Sequence of chain 2.B:
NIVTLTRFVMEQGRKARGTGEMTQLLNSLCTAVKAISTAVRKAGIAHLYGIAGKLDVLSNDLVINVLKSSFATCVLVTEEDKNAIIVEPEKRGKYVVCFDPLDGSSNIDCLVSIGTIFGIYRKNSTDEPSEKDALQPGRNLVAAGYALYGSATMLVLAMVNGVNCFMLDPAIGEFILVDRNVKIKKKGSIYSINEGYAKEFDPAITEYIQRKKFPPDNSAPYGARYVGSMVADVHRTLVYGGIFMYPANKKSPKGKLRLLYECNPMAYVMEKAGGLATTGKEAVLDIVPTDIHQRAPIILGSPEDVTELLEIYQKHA

Sequence of chain 2.A:
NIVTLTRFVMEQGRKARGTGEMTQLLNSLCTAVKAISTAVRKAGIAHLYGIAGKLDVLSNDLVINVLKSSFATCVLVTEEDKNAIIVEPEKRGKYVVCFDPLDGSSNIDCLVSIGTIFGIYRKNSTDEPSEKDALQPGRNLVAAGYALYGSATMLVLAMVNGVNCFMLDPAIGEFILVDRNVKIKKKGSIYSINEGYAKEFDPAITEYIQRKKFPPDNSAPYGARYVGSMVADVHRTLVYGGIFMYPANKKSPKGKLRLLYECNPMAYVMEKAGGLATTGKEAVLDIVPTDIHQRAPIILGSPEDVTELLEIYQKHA

Binding-site contacts:
Ligand atom C4 contacts residue MET248 of chain 2.A at 3.5 Å (hydrophobic).
Ligand atom C3 contacts residue ASP121 of chain 2.A at 3.6 Å.
Ligand atom P2 contacts residue LYS274 of chain 2.A at 3.8 Å.
Ligand atom P2 contacts residue TYR215 of chain 2.A at 3.8 Å.
Ligand atom P1 contacts residue ASP121 of chain 2.A at 3.4 Å.
Ligand atom O1P contacts residue MN1 of chain 2.C at 2.3 Å.
Ligand atom P2 contacts residue TYR264 of chain 2.A at 3.4 Å.
Ligand atom C6 contacts residue LYS274 of chain 2.A at 3.7 Å.
Ligand atom O5P contacts residue ASN212 of chain 2.A at 2.9 Å (h-bond).
Ligand atom C6 contacts residue TYR244 of chain 2.A at 3.4 Å (hydrophobic).
Ligand atom P2 contacts residue ASN212 of chain 2.A at 3.7 Å.
Ligand atom O5 contacts residue LYS274 of chain 2.A at 2.8 Å (salt-bridge).
Ligand atom O5P contacts residue TYR244 of chain 2.A at 2.6 Å (h-bond).
Ligand atom O1 contacts residue MN1 of chain 2.C at 3.3 Å.
Ligand atom O4P contacts residue ARG243 of chain 2.B at 2.8 Å (salt-bridge).
Ligand atom O4 contacts residue MET248 of chain 2.A at 3.2 Å (h-bond).
Ligand atom C3 contacts residue MET248 of chain 2.A at 3.6 Å (hydrophobic).
Ligand atom O6P contacts residue TYR264 of chain 2.A at 2.4 Å (h-bond).
Ligand atom O3P contacts residue MN1 of chain 2.C at 3.0 Å.
Ligand atom C5 contacts residue LYS274 of chain 2.A at 3.6 Å.
Ligand atom O5P contacts residue TYR264 of chain 2.A at 3.6 Å.
Ligand atom C2 contacts residue LYS274 of chain 2.A at 3.7 Å.
Ligand atom O6 contacts residue LYS274 of chain 2.A at 2.8 Å (salt-bridge).
Ligand atom O1P contacts residue ASP121 of chain 2.A at 3.1 Å (salt-bridge).
Ligand atom O6 contacts residue TYR264 of chain 2.A at 3.2 Å.
Ligand atom O6P contacts residue LYS274 of chain 2.A at 3.7 Å.
Ligand atom O1 contacts residue ASP121 of chain 2.A at 2.8 Å (salt-bridge).
Ligand atom O3 contacts residue MET248 of chain 2.A at 3.0 Å (h-bond).
Ligand atom O3P contacts residue ARG276 of chain 2.A at 2.8 Å (salt-bridge).
Ligand atom O6P contacts residue TYR215 of chain 2.A at 2.7 Å (h-bond).
Ligand atom P1 contacts residue MN1 of chain 2.C at 3.0 Å.
Ligand atom O1P contacts residue GLY122 of chain 2.A at 3.5 Å (h-bond).
Ligand atom O1P contacts residue MN1 of chain 2.D at 3.4 Å.
Ligand atom O3 contacts residue SER247 of chain 2.A at 3.5 Å.
Ligand atom O3P contacts residue GLU97 of chain 2.A at 3.4 Å (salt-bridge).
Ligand atom O3 contacts residue ASP121 of chain 2.A at 2.7 Å (salt-bridge).
Ligand atom C4 contacts residue GLY246 of chain 2.A at 3.6 Å.
Ligand atom C6 contacts residue TYR264 of chain 2.A at 3.7 Å (hydrophobic).
Ligand atom O1 contacts residue GLY122 of chain 2.A at 3.6 Å (h-bond).
Ligand atom O1P contacts residue GLU97 of chain 2.A at 2.9 Å (salt-bridge).

A small-molecule ligand and the protein it binds are described below.
Small molecule (SMILES): O=P(O)(O)OC[C@@H]1O[C@H](COP(=O)(O)O)[C@@H](O)[C@@H]1O